Sequence of chain 1.A:
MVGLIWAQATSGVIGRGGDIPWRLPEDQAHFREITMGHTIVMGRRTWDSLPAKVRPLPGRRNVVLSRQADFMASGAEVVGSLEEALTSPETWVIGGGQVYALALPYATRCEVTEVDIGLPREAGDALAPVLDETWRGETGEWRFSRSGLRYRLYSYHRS

Binding-site contacts:
Ligand atom N08 contacts residue ILE22 of chain 1.A at 3.8 Å.
Ligand atom C14 contacts residue ASP21 of chain 1.A at 3.1 Å.
Ligand atom C06 contacts residue GLN30 of chain 1.A at 4.4 Å.
Ligand atom C03 contacts residue LEU52 of chain 1.A at 4.0 Å (hydrophobic).
Ligand atom O05 contacts residue ILE22 of chain 1.A at 3.9 Å.
Ligand atom O12 contacts residue GLN30 of chain 1.A at 3.4 Å (h-bond).
Ligand atom C06 contacts residue LEU52 of chain 1.A at 4.2 Å (hydrophobic).
Ligand atom C14 contacts residue SER51 of chain 1.A at 4.1 Å.
Ligand atom C11 contacts residue GLN30 of chain 1.A at 4.2 Å.
Ligand atom C02 contacts residue PHE33 of chain 1.A at 3.4 Å (hydrophobic).
Ligand atom C02 contacts residue ILE96 of chain 1.A at 4.3 Å (hydrophobic).
Ligand atom C01 contacts residue NDP1 of chain 1.C at 3.7 Å.
Ligand atom O05 contacts residue NDP1 of chain 1.C at 3.8 Å.
Ligand atom C11 contacts residue ARG25 of chain 1.A at 3.7 Å.
Ligand atom C14 contacts residue ILE22 of chain 1.A at 4.2 Å (hydrophobic).
Ligand atom C04 contacts residue ILE22 of chain 1.A at 4.2 Å (hydrophobic).
Ligand atom O12 contacts residue ARG25 of chain 1.A at 3.5 Å (salt-bridge).
Ligand atom C10 contacts residue GLN30 of chain 1.A at 3.4 Å.
Ligand atom C09 contacts residue GLN30 of chain 1.A at 4.1 Å.
Ligand atom C01 contacts residue PHE33 of chain 1.A at 4.3 Å (hydrophobic).
Ligand atom N08 contacts residue ASP21 of chain 1.A at 4.5 Å.
Ligand atom O13 contacts residue ARG25 of chain 1.A at 3.2 Å (salt-bridge).
Ligand atom C06 contacts residue ILE22 of chain 1.A at 3.7 Å (hydrophobic).
Ligand atom O05 contacts residue LEU52 of chain 1.A at 4.5 Å.
Ligand atom C09 contacts residue ILE22 of chain 1.A at 4.5 Å (hydrophobic).
Ligand atom N08 contacts residue ARG25 of chain 1.A at 4.4 Å.
Ligand atom C03 contacts residue PHE33 of chain 1.A at 4.3 Å (hydrophobic).
Ligand atom C04 contacts residue LEU52 of chain 1.A at 4.0 Å (hydrophobic).
Ligand atom C14 contacts residue ARG25 of chain 1.A at 3.7 Å.
Ligand atom N08 contacts residue SER51 of chain 1.A at 4.5 Å.
Ligand atom O13 contacts residue PRO53 of chain 1.A at 4.3 Å.
Ligand atom C01 contacts residue ILE96 of chain 1.A at 3.8 Å (hydrophobic).
Ligand atom N07 contacts residue ILE22 of chain 1.A at 3.3 Å.
Ligand atom C09 contacts residue ARG25 of chain 1.A at 4.5 Å.
Ligand atom C10 contacts residue ILE22 of chain 1.A at 4.5 Å (hydrophobic).

A protein and the small-molecule ligand that binds it are described below.
Small molecule (SMILES): Cn1nc(-c2ccco2)cc1C(=O)O